Binding-site contacts:
Ligand atom O2 contacts residue MET276 of chain 1.C at 4.1 Å.
Ligand atom O2 contacts residue MG1 of chain 1.V at 4.2 Å.
Ligand atom C1 contacts residue GLY211 of chain 1.C at 3.8 Å.
Ligand atom O3 contacts residue GLY211 of chain 1.C at 3.8 Å.
Ligand atom C2 contacts residue GLU188 of chain 1.C at 3.8 Å.
Ligand atom O1 contacts residue ALA209 of chain 1.C at 3.2 Å.
Ligand atom O1 contacts residue GLY211 of chain 1.C at 2.9 Å (h-bond).
Ligand atom O4 contacts residue ALA209 of chain 1.C at 4.2 Å.
Ligand atom O3 contacts residue GLU188 of chain 1.C at 2.9 Å (salt-bridge).
Ligand atom O4 contacts residue MG1 of chain 1.V at 2.2 Å.
Ligand atom O1 contacts residue ARG210 of chain 1.C at 3.4 Å (salt-bridge).
Ligand atom C1 contacts residue ALA209 of chain 1.C at 3.5 Å (hydrophobic).
Ligand atom C1 contacts residue MG1 of chain 1.V at 2.8 Å.
Ligand atom O3 contacts residue ALA209 of chain 1.C at 3.9 Å.
Ligand atom O4 contacts residue ASP212 of chain 1.C at 4.2 Å.
Ligand atom O3 contacts residue MG1 of chain 1.V at 2.1 Å.
Ligand atom C1 contacts residue ARG210 of chain 1.C at 4.4 Å.
Ligand atom O2 contacts residue MET207 of chain 1.C at 4.1 Å.
Ligand atom O4 contacts residue LYS186 of chain 1.C at 2.7 Å (salt-bridge).
Ligand atom C1 contacts residue THR244 of chain 1.C at 3.6 Å.
Ligand atom O4 contacts residue GLU188 of chain 1.C at 3.2 Å (salt-bridge).
Ligand atom C2 contacts residue MG1 of chain 1.V at 2.9 Å.
Ligand atom O1 contacts residue THR244 of chain 1.C at 2.6 Å (h-bond).
Ligand atom C1 contacts residue ASP212 of chain 1.C at 3.8 Å.
Ligand atom C2 contacts residue ALA209 of chain 1.C at 3.7 Å (hydrophobic).
Ligand atom O3 contacts residue ASP212 of chain 1.C at 3.0 Å (salt-bridge).
Ligand atom O2 contacts residue ARG87 of chain 1.C at 4.0 Å.
Ligand atom C2 contacts residue LYS186 of chain 1.C at 3.5 Å.
Ligand atom O1 contacts residue MG1 of chain 1.V at 4.1 Å.
Ligand atom O2 contacts residue THR244 of chain 1.C at 3.5 Å (h-bond).
Ligand atom C1 contacts residue GLU188 of chain 1.C at 3.5 Å.
Ligand atom O2 contacts residue ALA209 of chain 1.C at 4.1 Å.
Ligand atom O1 contacts residue ASP212 of chain 1.C at 4.0 Å.
Ligand atom O2 contacts residue LYS186 of chain 1.C at 3.6 Å.
Ligand atom C2 contacts residue THR244 of chain 1.C at 4.0 Å.

The protein below binds the small molecule below.
Small molecule (SMILES): O=C([O-])C(=O)[O-]

Sequence of chain 1.C:
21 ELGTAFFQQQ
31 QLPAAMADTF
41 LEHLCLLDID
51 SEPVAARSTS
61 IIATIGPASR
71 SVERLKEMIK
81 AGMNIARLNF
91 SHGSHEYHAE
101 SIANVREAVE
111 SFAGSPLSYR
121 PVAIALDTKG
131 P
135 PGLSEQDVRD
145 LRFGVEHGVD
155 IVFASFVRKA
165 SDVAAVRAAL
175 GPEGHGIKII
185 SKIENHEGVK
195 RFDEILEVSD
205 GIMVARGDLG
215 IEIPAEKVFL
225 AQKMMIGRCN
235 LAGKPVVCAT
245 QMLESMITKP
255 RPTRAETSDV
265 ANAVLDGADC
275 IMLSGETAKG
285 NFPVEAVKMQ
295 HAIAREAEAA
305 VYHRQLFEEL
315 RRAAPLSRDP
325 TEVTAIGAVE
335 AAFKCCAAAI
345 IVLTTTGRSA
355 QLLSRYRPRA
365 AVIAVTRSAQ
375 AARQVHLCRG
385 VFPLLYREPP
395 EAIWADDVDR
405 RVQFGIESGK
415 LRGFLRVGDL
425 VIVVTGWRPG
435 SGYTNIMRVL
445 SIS